Binding-site contacts:
Ligand atom CA contacts residue PHE39 of chain 4.B at 4.2 Å (hydrophobic).
Ligand atom N contacts residue ASP35 of chain 4.B at 2.6 Å (salt-bridge).
Ligand atom OXT contacts residue PRO52 of chain 1.B at 3.7 Å.
Ligand atom N contacts residue TYR38 of chain 4.B at 3.6 Å.
Ligand atom OXT contacts residue TYR38 of chain 4.B at 4.4 Å.
Ligand atom N contacts residue PHE39 of chain 4.B at 3.4 Å (h-bond).
Ligand atom OXT contacts residue LYS59 of chain 1.B at 4.0 Å.
Ligand atom OXT contacts residue THR50 of chain 4.B at 4.5 Å.
Ligand atom N contacts residue THR50 of chain 4.B at 3.9 Å.
Ligand atom CA contacts residue THR50 of chain 4.B at 4.1 Å.
Ligand atom CA contacts residue LEU31 of chain 4.B at 4.1 Å (hydrophobic).
Ligand atom C contacts residue ASP35 of chain 4.B at 4.3 Å.
Ligand atom CA contacts residue ASP35 of chain 4.B at 3.5 Å.

Sequence of chain 4.B:
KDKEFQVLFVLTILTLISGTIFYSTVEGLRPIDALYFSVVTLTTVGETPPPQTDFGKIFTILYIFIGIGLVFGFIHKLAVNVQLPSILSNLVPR

The protein below binds the small molecule below.
Small molecule (SMILES): NCC(=O)O

Sequence of chain 1.B:
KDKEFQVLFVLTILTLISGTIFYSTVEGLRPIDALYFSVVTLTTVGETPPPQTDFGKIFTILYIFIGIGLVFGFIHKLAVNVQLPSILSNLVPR